Sequence of chain 1.D:
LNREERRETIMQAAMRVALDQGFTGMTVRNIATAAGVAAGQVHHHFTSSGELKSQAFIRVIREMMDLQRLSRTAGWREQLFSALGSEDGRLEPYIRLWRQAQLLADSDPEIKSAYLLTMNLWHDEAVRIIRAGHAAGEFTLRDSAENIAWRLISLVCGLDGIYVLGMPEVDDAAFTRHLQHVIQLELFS

Binding-site contacts:
Ligand atom C7 contacts residue TRP125 of chain 1.D at 3.4 Å (hydrophobic).
Ligand atom C9 contacts residue VAL159 of chain 1.D at 3.6 Å (hydrophobic).
Ligand atom C19 contacts residue PHE178 of chain 1.D at 3.9 Å (hydrophobic).
Ligand atom C22 contacts residue TYR118 of chain 1.D at 3.8 Å (hydrophobic).
Ligand atom C13 contacts residue TRP101 of chain 1.D at 3.6 Å (hydrophobic).
Ligand atom C4 contacts residue SER89 of chain 1.D at 3.7 Å.
Ligand atom C25 contacts residue PHE178 of chain 1.D at 4.0 Å (hydrophobic).
Ligand atom C4 contacts residue MET67 of chain 1.D at 3.5 Å (hydrophobic).
Ligand atom C22 contacts residue TRP101 of chain 1.D at 3.5 Å (hydrophobic).
Ligand atom C15 contacts residue ILE98 of chain 1.D at 3.7 Å (hydrophobic).
Ligand atom C24 contacts residue PHE178 of chain 1.D at 3.6 Å (hydrophobic).
Ligand atom C10 contacts residue ASP163 of chain 1.D at 3.8 Å.
Ligand atom C9 contacts residue ASP163 of chain 1.D at 3.9 Å.
Ligand atom C6 contacts residue LEU87 of chain 1.D at 2.9 Å (hydrophobic).
Ligand atom C14 contacts residue ILE98 of chain 1.D at 4.0 Å (hydrophobic).
Ligand atom C17 contacts residue PHE178 of chain 1.D at 3.9 Å (hydrophobic).
Ligand atom C3 contacts residue ILE98 of chain 1.D at 3.9 Å (hydrophobic).
Ligand atom C16 contacts residue ASP163 of chain 1.D at 3.6 Å.
Ligand atom N3 contacts residue PHE178 of chain 1.D at 3.7 Å.
Ligand atom C3 contacts residue LEU87 of chain 1.D at 3.9 Å (hydrophobic).
Ligand atom C23 contacts residue CYS160 of chain 1.D at 3.7 Å (hydrophobic).
Ligand atom C5 contacts residue MET67 of chain 1.D at 3.7 Å (hydrophobic).
Ligand atom C6 contacts residue MET67 of chain 1.D at 4.0 Å (hydrophobic).
Ligand atom C25 contacts residue ASP175 of chain 1.D at 3.9 Å.
Ligand atom C23 contacts residue TYR118 of chain 1.D at 4.0 Å (hydrophobic).
Ligand atom C23 contacts residue GLN105 of chain 1.D at 3.5 Å.
Ligand atom C3 contacts residue MET67 of chain 1.D at 3.7 Å (hydrophobic).
Ligand atom C5 contacts residue GLN71 of chain 1.D at 3.0 Å.
Ligand atom C22 contacts residue ARG102 of chain 1.D at 3.8 Å.
Ligand atom C6 contacts residue TRP125 of chain 1.D at 3.3 Å (hydrophobic).
Ligand atom C2 contacts residue LEU87 of chain 1.D at 3.5 Å (hydrophobic).
Ligand atom C15 contacts residue ASP163 of chain 1.D at 3.6 Å.
Ligand atom C4 contacts residue LEU87 of chain 1.D at 3.8 Å (hydrophobic).
Ligand atom C7 contacts residue LEU87 of chain 1.D at 3.0 Å (hydrophobic).
Ligand atom C18 contacts residue PHE178 of chain 1.D at 3.3 Å (hydrophobic).
Ligand atom C4 contacts residue GLN71 of chain 1.D at 3.3 Å.
Ligand atom C5 contacts residue LEU87 of chain 1.D at 3.4 Å (hydrophobic).
Ligand atom C12 contacts residue TRP101 of chain 1.D at 3.4 Å (hydrophobic).
Ligand atom C19 contacts residue GLY88 of chain 1.D at 3.7 Å.
Ligand atom C24 contacts residue TYR166 of chain 1.D at 3.8 Å (hydrophobic).

A small-molecule ligand and the protein it binds are described below.
Small molecule (SMILES): CN(C)c1ccc(C(=C2C=CC(=[N+](C)C)C=C2)c2ccccc2)cc1